Sequence of chain 1.G:
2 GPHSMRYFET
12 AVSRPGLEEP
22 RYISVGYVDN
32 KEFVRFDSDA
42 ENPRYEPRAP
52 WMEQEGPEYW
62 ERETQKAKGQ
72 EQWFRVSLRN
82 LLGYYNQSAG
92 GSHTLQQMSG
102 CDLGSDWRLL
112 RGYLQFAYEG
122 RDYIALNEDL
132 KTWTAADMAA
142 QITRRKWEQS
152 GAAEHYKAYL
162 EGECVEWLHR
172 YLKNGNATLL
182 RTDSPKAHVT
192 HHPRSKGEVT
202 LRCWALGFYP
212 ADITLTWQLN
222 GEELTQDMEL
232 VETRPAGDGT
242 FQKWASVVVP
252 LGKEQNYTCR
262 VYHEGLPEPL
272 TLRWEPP

Binding-site contacts:
Ligand atom OD1 contacts residue TYR160 of chain 1.G at 3.4 Å.
Ligand atom N contacts residue TYR8 of chain 1.G at 3.3 Å (h-bond).
Ligand atom O contacts residue TRP148 of chain 1.G at 2.6 Å (h-bond).
Ligand atom OD1 contacts residue TRP74 of chain 1.G at 3.3 Å.
Ligand atom O contacts residue TYR85 of chain 1.G at 2.8 Å (h-bond).
Ligand atom N contacts residue GLN71 of chain 1.G at 2.8 Å (h-bond).
Ligand atom O contacts residue TYR160 of chain 1.G at 2.8 Å (h-bond).
Ligand atom C contacts residue TRP148 of chain 1.G at 3.4 Å (hydrophobic).
Ligand atom ND2 contacts residue GLN98 of chain 1.G at 2.8 Å (h-bond).
Ligand atom CB contacts residue TYR157 of chain 1.G at 3.3 Å (hydrophobic).
Ligand atom OD1 contacts residue GLN98 of chain 1.G at 2.8 Å (h-bond).
Ligand atom CB contacts residue SER151 of chain 1.G at 3.2 Å.
Ligand atom C contacts residue LYS147 of chain 1.G at 3.4 Å.
Ligand atom C contacts residue TYR85 of chain 1.G at 3.1 Å (hydrophobic).
Ligand atom N contacts residue GLU64 of chain 1.G at 2.9 Å (salt-bridge).
Ligand atom O contacts residue TRP74 of chain 1.G at 3.1 Å (h-bond).
Ligand atom O contacts residue LYS67 of chain 1.G at 3.0 Å (salt-bridge).
Ligand atom OD1 contacts residue GLN71 of chain 1.G at 2.8 Å (h-bond).
Ligand atom O contacts residue TRP148 of chain 1.G at 3.3 Å (h-bond).
Ligand atom CA contacts residue TYR172 of chain 1.G at 3.2 Å (hydrophobic).
Ligand atom ND2 contacts residue TYR157 of chain 1.G at 3.4 Å.
Ligand atom OG contacts residue LYS67 of chain 1.G at 3.3 Å.
Ligand atom C contacts residue TRP74 of chain 1.G at 3.2 Å (hydrophobic).
Ligand atom N contacts residue TYR172 of chain 1.G at 2.4 Å (h-bond).
Ligand atom O contacts residue TRP74 of chain 1.G at 2.8 Å (h-bond).
Ligand atom CG contacts residue GLN98 of chain 1.G at 3.4 Å.
Ligand atom OXT contacts residue LYS147 of chain 1.G at 3.4 Å.
Ligand atom CA contacts residue GLU64 of chain 1.G at 3.3 Å.
Ligand atom CE contacts residue PHE117 of chain 1.G at 3.2 Å (hydrophobic).
Ligand atom OXT contacts residue THR144 of chain 1.G at 2.6 Å (h-bond).
Ligand atom CA contacts residue GLN71 of chain 1.G at 3.3 Å.
Ligand atom OG1 contacts residue LYS147 of chain 1.G at 3.2 Å (salt-bridge).
Ligand atom OXT contacts residue TYR85 of chain 1.G at 2.6 Å (h-bond).
Ligand atom O contacts residue LYS147 of chain 1.G at 3.1 Å (salt-bridge).
Ligand atom N contacts residue TRP74 of chain 1.G at 3.3 Å (h-bond).
Ligand atom CB contacts residue GLU64 of chain 1.G at 3.2 Å.
Ligand atom O contacts residue ASN81 of chain 1.G at 3.2 Å (h-bond).
Ligand atom C contacts residue THR144 of chain 1.G at 3.4 Å.
Ligand atom O contacts residue LYS147 of chain 1.G at 2.8 Å (salt-bridge).
Ligand atom CA contacts residue TRP74 of chain 1.G at 3.3 Å (hydrophobic).

The protein below binds the small molecule below.
Small molecule (SMILES): CSCC[C@H](NC(=O)[C@@H](NC(=O)[C@H](CCC(=O)O)NC(=O)[C@@H](NC(=O)[C@H](CC(N)=O)NC(=O)[C@H](CCC(=O)O)NC(=O)[C@H](CC(N)=O)NC(=O)[C@H](CO)NC(=O)[C@H](C)N)[C@@H](C)O)[C@@H](C)O)C(=O)O